Binding-site contacts:
Ligand atom N2 contacts residue ASN146 of chain 1.A at 4.1 Å.
Ligand atom C8 contacts residue ASN146 of chain 1.A at 3.9 Å.
Ligand atom C8 contacts residue ALA145 of chain 1.A at 3.3 Å (hydrophobic).
Ligand atom C5 contacts residue ASN147 of chain 1.A at 3.7 Å.
Ligand atom C2 contacts residue ASN147 of chain 1.A at 2.5 Å.
Ligand atom C7 contacts residue ASN147 of chain 1.A at 3.8 Å.
Ligand atom C7 contacts residue ASN146 of chain 1.A at 4.4 Å.
Ligand atom C3 contacts residue ASN147 of chain 1.A at 3.8 Å.
Ligand atom O7 contacts residue ASN147 of chain 1.A at 4.3 Å.
Ligand atom C4 contacts residue ASN147 of chain 1.A at 4.3 Å.
Ligand atom O5 contacts residue ASN147 of chain 1.A at 2.4 Å (h-bond).
Ligand atom C1 contacts residue ASN146 of chain 1.A at 3.9 Å.
Ligand atom C1 contacts residue ASN147 of chain 1.A at 1.4 Å.
Ligand atom N2 contacts residue ALA145 of chain 1.A at 4.5 Å.
Ligand atom N2 contacts residue ASN147 of chain 1.A at 2.9 Å (h-bond).

Sequence of chain 1.A:
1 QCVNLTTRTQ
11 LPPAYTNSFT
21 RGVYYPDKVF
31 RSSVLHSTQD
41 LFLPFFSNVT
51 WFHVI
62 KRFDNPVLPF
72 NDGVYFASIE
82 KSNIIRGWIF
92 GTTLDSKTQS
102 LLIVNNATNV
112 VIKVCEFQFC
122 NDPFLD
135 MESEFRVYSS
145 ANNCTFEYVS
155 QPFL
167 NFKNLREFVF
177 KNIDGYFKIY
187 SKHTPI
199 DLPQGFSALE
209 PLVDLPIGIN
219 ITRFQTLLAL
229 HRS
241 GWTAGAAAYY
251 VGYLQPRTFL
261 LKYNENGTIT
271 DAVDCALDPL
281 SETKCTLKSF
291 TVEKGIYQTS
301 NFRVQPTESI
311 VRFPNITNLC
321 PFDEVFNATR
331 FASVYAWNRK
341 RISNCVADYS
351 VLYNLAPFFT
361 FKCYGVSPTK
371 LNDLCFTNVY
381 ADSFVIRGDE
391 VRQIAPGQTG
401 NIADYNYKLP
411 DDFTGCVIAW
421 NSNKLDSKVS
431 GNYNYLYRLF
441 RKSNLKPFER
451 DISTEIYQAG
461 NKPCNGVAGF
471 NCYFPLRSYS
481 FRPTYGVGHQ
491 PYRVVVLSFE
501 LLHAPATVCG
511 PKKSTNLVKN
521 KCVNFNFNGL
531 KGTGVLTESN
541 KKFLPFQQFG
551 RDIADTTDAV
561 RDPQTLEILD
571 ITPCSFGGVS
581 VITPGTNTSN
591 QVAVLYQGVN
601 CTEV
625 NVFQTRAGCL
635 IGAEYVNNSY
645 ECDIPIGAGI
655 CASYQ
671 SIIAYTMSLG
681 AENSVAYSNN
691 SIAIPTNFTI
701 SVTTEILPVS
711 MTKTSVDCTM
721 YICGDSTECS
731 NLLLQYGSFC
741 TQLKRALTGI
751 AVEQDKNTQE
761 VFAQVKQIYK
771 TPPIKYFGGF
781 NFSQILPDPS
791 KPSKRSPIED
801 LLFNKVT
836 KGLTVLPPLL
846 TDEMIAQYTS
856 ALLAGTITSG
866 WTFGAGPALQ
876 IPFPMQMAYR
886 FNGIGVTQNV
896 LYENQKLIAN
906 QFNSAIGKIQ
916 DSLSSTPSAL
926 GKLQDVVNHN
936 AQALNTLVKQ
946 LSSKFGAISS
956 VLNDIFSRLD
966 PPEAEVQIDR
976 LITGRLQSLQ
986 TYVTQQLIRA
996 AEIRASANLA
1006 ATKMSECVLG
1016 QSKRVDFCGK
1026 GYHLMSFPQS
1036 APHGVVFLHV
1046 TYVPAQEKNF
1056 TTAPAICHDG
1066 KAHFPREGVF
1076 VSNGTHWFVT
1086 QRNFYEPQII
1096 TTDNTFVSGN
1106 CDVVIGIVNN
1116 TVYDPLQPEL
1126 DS

A protein and the small-molecule ligand that binds it are described below.
Small molecule (SMILES): CC(=O)N[C@@H]1[C@@H](O)[C@H](O)[C@@H](CO)O[C@H]1O